A protein and the small-molecule ligand that binds it are described below.
Small molecule (SMILES): COC(=O)Nc1ccc2c(c1)NC(=O)CCc1nc(ccc1F)C[C@H](NC(=O)/C=C/c1cc(Cl)ccc1-n1cnnn1)c1nc-2c[nH]1

Binding-site contacts:
Ligand atom CL1 contacts residue TRP208 of chain 1.A at 3.6 Å.
Ligand atom CL1 contacts residue VAL220 of chain 1.A at 3.6 Å.
Ligand atom N21 contacts residue EDO1 of chain 1.D at 2.7 Å (h-bond).
Ligand atom C11 contacts residue TRP208 of chain 1.A at 3.5 Å (hydrophobic).
Ligand atom N24 contacts residue GLY186 of chain 1.A at 3.4 Å (h-bond).
Ligand atom N37 contacts residue HIS44 of chain 1.A at 3.3 Å.
Ligand atom N31 contacts residue HIS27 of chain 1.A at 3.0 Å (h-bond).
Ligand atom C32 contacts residue ILE141 of chain 1.A at 3.3 Å (hydrophobic).
Ligand atom N12 contacts residue GLY211 of chain 1.A at 3.6 Å (h-bond).
Ligand atom O17 contacts residue GLY186 of chain 1.A at 2.8 Å (h-bond).
Ligand atom N15 contacts residue LEU137 of chain 1.A at 3.6 Å.
Ligand atom C30 contacts residue LEU28 of chain 1.A at 3.6 Å (hydrophobic).
Ligand atom N16 contacts residue CYS212 of chain 1.A at 3.3 Å (h-bond).
Ligand atom C4 contacts residue CYS184 of chain 1.A at 3.4 Å (hydrophobic).
Ligand atom C43 contacts residue LEU28 of chain 1.A at 3.6 Å (hydrophobic).
Ligand atom C8 contacts residue ALA183 of chain 1.A at 3.5 Å (hydrophobic).
Ligand atom C13 contacts residue EDO1 of chain 1.G at 3.6 Å.
Ligand atom F47 contacts residue TYR47 of chain 1.A at 3.5 Å.
Ligand atom O17 contacts residue SER188 of chain 1.A at 3.0 Å (h-bond).
Ligand atom C29 contacts residue HIS27 of chain 1.A at 3.4 Å.
Ligand atom C8 contacts residue GLY211 of chain 1.A at 3.4 Å.
Ligand atom CL1 contacts residue GLY219 of chain 1.A at 3.6 Å.
Ligand atom N15 contacts residue CYS212 of chain 1.A at 3.4 Å (h-bond).
Ligand atom C10 contacts residue TRP208 of chain 1.A at 3.4 Å (hydrophobic).
Ligand atom C36 contacts residue HIS44 of chain 1.A at 3.5 Å.
Ligand atom O34 contacts residue ARG26 of chain 1.A at 3.6 Å.
Ligand atom O33 contacts residue ILE141 of chain 1.A at 3.5 Å.
Ligand atom N45 contacts residue LEU28 of chain 1.A at 2.8 Å (h-bond).
Ligand atom C18 contacts residue HIS44 of chain 1.A at 3.5 Å.
Ligand atom N31 contacts residue ILE141 of chain 1.A at 3.5 Å.
Ligand atom N16 contacts residue LYS185 of chain 1.A at 3.4 Å (salt-bridge).
Ligand atom C13 contacts residue GLY211 of chain 1.A at 3.1 Å.
Ligand atom N14 contacts residue EDO1 of chain 1.G at 3.0 Å (h-bond).
Ligand atom C19 contacts residue EDO1 of chain 1.D at 3.6 Å.
Ligand atom N15 contacts residue LYS185 of chain 1.A at 3.4 Å.
Ligand atom C3 contacts residue SER188 of chain 1.A at 3.4 Å.
Ligand atom O17 contacts residue ASP187 of chain 1.A at 3.6 Å (salt-bridge).
Ligand atom C19 contacts residue HIS44 of chain 1.A at 3.6 Å.
Ligand atom C40 contacts residue EDO1 of chain 1.J at 3.5 Å.
Ligand atom C13 contacts residue GLY209 of chain 1.A at 3.3 Å.

Sequence of chain 1.A:
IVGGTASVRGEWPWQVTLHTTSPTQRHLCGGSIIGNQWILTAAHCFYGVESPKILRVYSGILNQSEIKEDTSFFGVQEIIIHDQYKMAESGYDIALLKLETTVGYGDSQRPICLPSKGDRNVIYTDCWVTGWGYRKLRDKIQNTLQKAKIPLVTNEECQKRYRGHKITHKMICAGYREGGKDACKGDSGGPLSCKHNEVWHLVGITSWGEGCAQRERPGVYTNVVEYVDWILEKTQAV